Binding-site contacts:
Ligand atom O4 contacts residue PHE265 of chain 1.H at 3.4 Å.
Ligand atom O2C contacts residue ARG442 of chain 1.H at 2.9 Å (salt-bridge).
Ligand atom O2B contacts residue GLU165 of chain 1.H at 3.6 Å (salt-bridge).
Ligand atom C2 contacts residue LYS267 of chain 1.H at 3.7 Å.
Ligand atom O4C contacts residue PHE272 of chain 1.H at 3.5 Å.
Ligand atom O2A contacts residue PHE265 of chain 1.H at 3.3 Å.
Ligand atom O3C contacts residue GLY273 of chain 1.H at 2.8 Å (h-bond).
Ligand atom O6' contacts residue ASN224 of chain 1.H at 2.9 Å (h-bond).
Ligand atom C4C contacts residue GLY273 of chain 1.H at 3.7 Å.
Ligand atom O4C contacts residue ILE231 of chain 1.H at 3.3 Å.
Ligand atom O2C contacts residue PHE338 of chain 1.H at 3.4 Å (h-bond).
Ligand atom O4 contacts residue LEU266 of chain 1.H at 3.5 Å (h-bond).
Ligand atom O1A contacts residue LYS339 of chain 1.H at 2.6 Å (salt-bridge).
Ligand atom O6' contacts residue LYS220 of chain 1.H at 3.1 Å (salt-bridge).
Ligand atom O2 contacts residue ARG442 of chain 1.H at 3.7 Å.
Ligand atom C3C contacts residue PHE338 of chain 1.H at 3.6 Å (hydrophobic).
Ligand atom O4' contacts residue PHE162 of chain 1.H at 3.2 Å (h-bond).
Ligand atom C4' contacts residue ASN224 of chain 1.H at 3.7 Å.
Ligand atom O4 contacts residue LYS267 of chain 1.H at 3.0 Å (salt-bridge).
Ligand atom O3C contacts residue PHE272 of chain 1.H at 3.7 Å.
Ligand atom C4 contacts residue LYS267 of chain 1.H at 3.6 Å.
Ligand atom N1 contacts residue ILE231 of chain 1.H at 3.5 Å.
Ligand atom C6' contacts residue NAD1 of chain 1.QA at 3.5 Å.
Ligand atom O2 contacts residue LYS267 of chain 1.H at 3.6 Å.
Ligand atom O4' contacts residue LEU163 of chain 1.H at 2.5 Å (h-bond).
Ligand atom C5C contacts residue PHE277 of chain 1.H at 3.5 Å (hydrophobic).
Ligand atom O2B contacts residue LYS339 of chain 1.H at 3.4 Å (salt-bridge).
Ligand atom C5' contacts residue LEU163 of chain 1.H at 3.6 Å (hydrophobic).
Ligand atom C4' contacts residue LEU163 of chain 1.H at 3.5 Å (hydrophobic).
Ligand atom O3C contacts residue PHE338 of chain 1.H at 3.0 Å (h-bond).
Ligand atom O6' contacts residue CYS276 of chain 1.H at 3.2 Å.
Ligand atom O3B contacts residue ALA164 of chain 1.H at 3.6 Å.
Ligand atom O2' contacts residue ARG260 of chain 1.G at 2.9 Å (salt-bridge).
Ligand atom C6' contacts residue CYS276 of chain 1.H at 3.5 Å (hydrophobic).
Ligand atom O4' contacts residue LYS220 of chain 1.H at 3.4 Å (salt-bridge).
Ligand atom O3' contacts residue ARG260 of chain 1.G at 2.8 Å (salt-bridge).
Ligand atom N3 contacts residue LYS267 of chain 1.H at 2.8 Å (salt-bridge).
Ligand atom O3' contacts residue PHE162 of chain 1.H at 3.4 Å (h-bond).
Ligand atom O2 contacts residue SER269 of chain 1.H at 2.8 Å (h-bond).
Ligand atom C6 contacts residue ILE231 of chain 1.H at 3.6 Å (hydrophobic).

Sequence of chain 1.G:
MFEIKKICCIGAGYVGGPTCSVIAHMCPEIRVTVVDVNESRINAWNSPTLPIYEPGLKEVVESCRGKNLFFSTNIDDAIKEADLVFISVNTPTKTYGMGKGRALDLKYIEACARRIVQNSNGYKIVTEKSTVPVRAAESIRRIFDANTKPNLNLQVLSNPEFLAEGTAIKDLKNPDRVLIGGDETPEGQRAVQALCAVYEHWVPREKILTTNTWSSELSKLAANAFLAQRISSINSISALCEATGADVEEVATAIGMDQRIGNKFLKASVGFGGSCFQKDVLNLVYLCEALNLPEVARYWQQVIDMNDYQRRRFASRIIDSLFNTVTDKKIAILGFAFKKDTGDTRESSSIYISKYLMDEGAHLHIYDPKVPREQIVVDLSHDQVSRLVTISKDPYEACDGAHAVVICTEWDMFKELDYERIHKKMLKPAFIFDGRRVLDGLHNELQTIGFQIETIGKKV

Sequence of chain 1.H:
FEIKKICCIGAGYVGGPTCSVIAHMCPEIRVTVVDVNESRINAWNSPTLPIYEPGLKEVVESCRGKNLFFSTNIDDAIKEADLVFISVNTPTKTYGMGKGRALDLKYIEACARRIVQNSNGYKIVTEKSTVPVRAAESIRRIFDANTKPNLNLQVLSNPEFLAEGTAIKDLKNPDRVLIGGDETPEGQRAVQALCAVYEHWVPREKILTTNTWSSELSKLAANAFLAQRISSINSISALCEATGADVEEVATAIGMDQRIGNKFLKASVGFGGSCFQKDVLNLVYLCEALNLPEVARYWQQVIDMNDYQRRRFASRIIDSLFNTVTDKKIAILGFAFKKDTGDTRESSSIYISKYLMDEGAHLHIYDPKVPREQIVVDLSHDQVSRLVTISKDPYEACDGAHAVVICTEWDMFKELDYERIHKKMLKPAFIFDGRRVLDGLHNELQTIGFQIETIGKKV

The small molecule below binds the protein below.
Small molecule (SMILES): O=c1ccn([C@@H]2O[C@H](CO[P](=O)(O)O[P](=O)(O)O[C@H]3O[C@H](CO)[C@@H](O)[C@H](O)[C@H]3O)[C@@H](O)[C@H]2O)c(=O)[nH]1